Binding-site contacts:
Ligand atom O5 contacts residue ILE126 of chain 1.A at 4.0 Å.
Ligand atom O5 contacts residue ASN127 of chain 1.A at 2.4 Å (h-bond).
Ligand atom C5 contacts residue ASN127 of chain 1.A at 3.7 Å.
Ligand atom C1 contacts residue ILE126 of chain 1.A at 4.1 Å (hydrophobic).
Ligand atom O7 contacts residue PHE30 of chain 1.A at 3.9 Å.
Ligand atom C1 contacts residue ASN127 of chain 1.A at 1.4 Å.
Ligand atom C7 contacts residue ASN127 of chain 1.A at 3.6 Å.
Ligand atom C5 contacts residue ILE126 of chain 1.A at 4.0 Å (hydrophobic).
Ligand atom C7 contacts residue PHE30 of chain 1.A at 4.0 Å (hydrophobic).
Ligand atom C4 contacts residue ASN127 of chain 1.A at 4.2 Å.
Ligand atom C8 contacts residue PHE30 of chain 1.A at 3.7 Å (hydrophobic).
Ligand atom O7 contacts residue ASN127 of chain 1.A at 3.9 Å.
Ligand atom N2 contacts residue ASN127 of chain 1.A at 3.0 Å (h-bond).
Ligand atom C2 contacts residue ASN127 of chain 1.A at 2.5 Å.
Ligand atom C3 contacts residue ASN127 of chain 1.A at 3.8 Å.

Sequence of chain 1.A:
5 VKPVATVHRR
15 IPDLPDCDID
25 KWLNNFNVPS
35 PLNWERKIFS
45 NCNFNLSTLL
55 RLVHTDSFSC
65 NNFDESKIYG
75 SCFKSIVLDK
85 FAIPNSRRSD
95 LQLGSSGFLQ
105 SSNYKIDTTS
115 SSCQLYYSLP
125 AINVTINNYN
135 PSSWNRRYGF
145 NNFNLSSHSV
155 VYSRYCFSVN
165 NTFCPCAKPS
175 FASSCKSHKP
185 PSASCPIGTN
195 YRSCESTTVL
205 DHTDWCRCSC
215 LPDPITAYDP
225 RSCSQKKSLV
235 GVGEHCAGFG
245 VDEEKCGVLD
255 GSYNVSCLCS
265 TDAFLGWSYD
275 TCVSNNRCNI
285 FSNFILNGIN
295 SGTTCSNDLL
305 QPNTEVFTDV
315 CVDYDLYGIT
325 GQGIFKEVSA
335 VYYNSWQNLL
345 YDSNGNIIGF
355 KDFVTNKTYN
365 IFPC

The protein below binds the small molecule below.
Small molecule (SMILES): CC(=O)N[C@@H]1[C@@H](O)[C@H](O)[C@@H](CO)O[C@H]1O